Sequence of chain 1.A:
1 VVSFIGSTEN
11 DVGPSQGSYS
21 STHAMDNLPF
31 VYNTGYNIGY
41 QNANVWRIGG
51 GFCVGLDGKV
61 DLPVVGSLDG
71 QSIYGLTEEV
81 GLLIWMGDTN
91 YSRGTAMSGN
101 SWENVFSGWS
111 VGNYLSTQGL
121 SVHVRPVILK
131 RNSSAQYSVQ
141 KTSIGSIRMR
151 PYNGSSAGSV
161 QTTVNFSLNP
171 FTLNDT

This small molecule binds to this protein.
Small molecule (SMILES): CC(=O)N[C@@H]1[C@@H](O)[C@H](O[C@@H]2O[C@H](CO)[C@@H](O)[C@H](O)[C@H]2NC(C)=O)[C@@H](CO)O[C@H]1O

Binding-site contacts:
Ligand atom C4 contacts residue TRP109 of chain 1.A at 4.1 Å (hydrophobic).
Ligand atom C3 contacts residue THR117 of chain 1.A at 3.2 Å.
Ligand atom C3 contacts residue GLY119 of chain 1.A at 3.7 Å.
Ligand atom C4 contacts residue THR117 of chain 1.A at 3.9 Å.
Ligand atom O3 contacts residue TRP109 of chain 1.A at 3.9 Å.
Ligand atom O4 contacts residue THR117 of chain 1.A at 4.0 Å.
Ligand atom O3 contacts residue GLN118 of chain 1.A at 4.1 Å.
Ligand atom C6 contacts residue SER116 of chain 1.A at 3.4 Å.
Ligand atom C6 contacts residue TRP109 of chain 1.A at 3.4 Å (hydrophobic).
Ligand atom C8 contacts residue THR117 of chain 1.A at 3.7 Å.
Ligand atom O4 contacts residue THR89 of chain 1.A at 3.2 Å (h-bond).
Ligand atom C6 contacts residue PHE106 of chain 1.A at 3.9 Å (hydrophobic).
Ligand atom C4 contacts residue ASP88 of chain 1.A at 3.6 Å.
Ligand atom C4 contacts residue SER116 of chain 1.A at 3.8 Å.
Ligand atom O6 contacts residue ASP88 of chain 1.A at 2.7 Å (salt-bridge).
Ligand atom C6 contacts residue ASP88 of chain 1.A at 3.3 Å.
Ligand atom C3 contacts residue ALA43 of chain 1.A at 3.5 Å (hydrophobic).
Ligand atom C6 contacts residue GLN118 of chain 1.A at 4.0 Å.
Ligand atom C7 contacts residue THR117 of chain 1.A at 4.0 Å.
Ligand atom O3 contacts residue ALA43 of chain 1.A at 2.6 Å (h-bond).
Ligand atom O4 contacts residue ASP88 of chain 1.A at 2.7 Å (salt-bridge).
Ligand atom O6 contacts residue SER116 of chain 1.A at 2.3 Å (h-bond).
Ligand atom C5 contacts residue SER116 of chain 1.A at 4.1 Å.
Ligand atom O3 contacts residue THR89 of chain 1.A at 2.7 Å (h-bond).
Ligand atom C5 contacts residue TRP109 of chain 1.A at 3.6 Å (hydrophobic).
Ligand atom O4 contacts residue GLY119 of chain 1.A at 2.9 Å (h-bond).
Ligand atom N2 contacts residue THR117 of chain 1.A at 3.2 Å (h-bond).
Ligand atom C4 contacts residue THR89 of chain 1.A at 3.5 Å.
Ligand atom C5 contacts residue THR117 of chain 1.A at 3.7 Å.
Ligand atom C8 contacts residue ASN44 of chain 1.A at 3.7 Å.
Ligand atom C2 contacts residue TRP109 of chain 1.A at 4.0 Å (hydrophobic).
Ligand atom O5 contacts residue TRP109 of chain 1.A at 4.0 Å.
Ligand atom C4 contacts residue GLY119 of chain 1.A at 3.9 Å.
Ligand atom C1 contacts residue THR117 of chain 1.A at 3.6 Å.
Ligand atom O4 contacts residue GLN118 of chain 1.A at 3.1 Å (h-bond).
Ligand atom C3 contacts residue THR89 of chain 1.A at 3.7 Å.
Ligand atom N2 contacts residue ALA43 of chain 1.A at 3.9 Å.
Ligand atom O3 contacts residue GLY119 of chain 1.A at 3.3 Å (h-bond).
Ligand atom C3 contacts residue GLN118 of chain 1.A at 4.0 Å.
Ligand atom C2 contacts residue THR117 of chain 1.A at 3.8 Å.